Binding-site contacts:
Ligand atom C3 contacts residue ASN1121 of chain 1.A at 3.8 Å.
Ligand atom C1 contacts residue ASN1121 of chain 1.A at 1.4 Å.
Ligand atom O7 contacts residue ASN1121 of chain 1.A at 4.3 Å.
Ligand atom C2 contacts residue ASN1121 of chain 1.A at 2.5 Å.
Ligand atom C4 contacts residue ASN1121 of chain 1.A at 4.2 Å.
Ligand atom C7 contacts residue ASN1121 of chain 1.A at 3.8 Å.
Ligand atom N2 contacts residue ASN1121 of chain 1.A at 2.9 Å (h-bond).
Ligand atom O5 contacts residue ASN1121 of chain 1.A at 2.4 Å (h-bond).
Ligand atom C5 contacts residue ASN1121 of chain 1.A at 3.7 Å.

Sequence of chain 1.A:
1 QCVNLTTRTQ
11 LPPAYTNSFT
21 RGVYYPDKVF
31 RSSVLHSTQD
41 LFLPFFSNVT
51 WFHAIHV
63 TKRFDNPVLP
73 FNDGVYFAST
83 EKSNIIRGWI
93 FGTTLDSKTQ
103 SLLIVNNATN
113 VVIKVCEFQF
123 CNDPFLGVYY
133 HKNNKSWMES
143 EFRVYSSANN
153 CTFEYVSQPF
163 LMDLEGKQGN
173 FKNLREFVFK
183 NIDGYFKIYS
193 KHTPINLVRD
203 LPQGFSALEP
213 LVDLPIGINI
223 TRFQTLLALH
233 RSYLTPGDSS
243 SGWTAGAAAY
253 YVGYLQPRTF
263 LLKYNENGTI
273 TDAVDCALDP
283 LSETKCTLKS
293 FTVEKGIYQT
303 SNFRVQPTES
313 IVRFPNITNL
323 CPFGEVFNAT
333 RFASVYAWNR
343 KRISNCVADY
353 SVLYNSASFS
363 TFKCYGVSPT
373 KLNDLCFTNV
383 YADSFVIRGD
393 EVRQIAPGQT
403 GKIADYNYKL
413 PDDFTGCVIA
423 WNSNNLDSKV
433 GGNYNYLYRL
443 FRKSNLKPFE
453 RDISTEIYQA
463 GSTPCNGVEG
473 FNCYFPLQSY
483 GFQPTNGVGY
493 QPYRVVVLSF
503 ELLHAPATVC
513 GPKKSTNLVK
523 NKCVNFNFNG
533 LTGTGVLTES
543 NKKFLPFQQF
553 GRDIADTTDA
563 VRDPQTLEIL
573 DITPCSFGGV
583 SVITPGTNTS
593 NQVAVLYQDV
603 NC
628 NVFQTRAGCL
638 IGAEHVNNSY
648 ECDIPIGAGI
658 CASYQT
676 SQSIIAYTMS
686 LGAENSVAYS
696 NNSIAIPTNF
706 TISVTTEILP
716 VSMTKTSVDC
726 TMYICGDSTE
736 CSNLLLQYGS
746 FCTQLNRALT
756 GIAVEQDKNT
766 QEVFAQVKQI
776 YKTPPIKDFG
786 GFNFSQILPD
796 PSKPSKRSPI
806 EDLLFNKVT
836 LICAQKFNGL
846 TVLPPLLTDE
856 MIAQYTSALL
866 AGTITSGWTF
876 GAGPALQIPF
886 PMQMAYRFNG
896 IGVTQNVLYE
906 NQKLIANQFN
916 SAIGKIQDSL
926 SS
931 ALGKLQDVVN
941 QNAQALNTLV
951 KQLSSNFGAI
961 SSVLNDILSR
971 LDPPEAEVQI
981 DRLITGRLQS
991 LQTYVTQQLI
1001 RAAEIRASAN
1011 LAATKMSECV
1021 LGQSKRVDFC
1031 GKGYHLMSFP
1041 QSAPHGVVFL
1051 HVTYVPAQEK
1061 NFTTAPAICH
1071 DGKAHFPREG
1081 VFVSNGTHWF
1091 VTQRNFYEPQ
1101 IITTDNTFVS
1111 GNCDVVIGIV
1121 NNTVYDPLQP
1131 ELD

This protein binds this small molecule.
Small molecule (SMILES): CC(=O)N[C@@H]1[C@@H](O)[C@H](O)[C@@H](CO)O[C@H]1O